Binding-site contacts:
Ligand atom O5 contacts residue TRP384 of chain 1.A at 3.7 Å.
Ligand atom C3 contacts residue TRP384 of chain 1.A at 4.2 Å (hydrophobic).
Ligand atom C2 contacts residue TRP384 of chain 1.A at 3.8 Å (hydrophobic).
Ligand atom O6 contacts residue ALA244 of chain 1.A at 3.6 Å.
Ligand atom O7 contacts residue ASN241 of chain 1.A at 3.3 Å (h-bond).
Ligand atom C1 contacts residue ALA244 of chain 1.A at 4.5 Å (hydrophobic).
Ligand atom C7 contacts residue ASN241 of chain 1.A at 3.3 Å.
Ligand atom C6 contacts residue LYS388 of chain 1.A at 4.2 Å.
Ligand atom C5 contacts residue ASN241 of chain 1.A at 3.7 Å.
Ligand atom C5 contacts residue TRP384 of chain 1.A at 4.1 Å (hydrophobic).
Ligand atom C3 contacts residue ASN241 of chain 1.A at 3.7 Å.
Ligand atom C1 contacts residue ASN241 of chain 1.A at 1.4 Å.
Ligand atom N2 contacts residue ASN241 of chain 1.A at 2.8 Å (h-bond).
Ligand atom C2 contacts residue ASN241 of chain 1.A at 2.3 Å.
Ligand atom C4 contacts residue TRP384 of chain 1.A at 4.0 Å (hydrophobic).
Ligand atom C6 contacts residue ALA244 of chain 1.A at 4.3 Å (hydrophobic).
Ligand atom C4 contacts residue ASN241 of chain 1.A at 4.2 Å.
Ligand atom O7 contacts residue TRP384 of chain 1.A at 3.6 Å.
Ligand atom O3 contacts residue TRP384 of chain 1.A at 4.1 Å.
Ligand atom O6 contacts residue LYS388 of chain 1.A at 3.5 Å.
Ligand atom C6 contacts residue TRP384 of chain 1.A at 4.0 Å (hydrophobic).
Ligand atom C1 contacts residue TRP384 of chain 1.A at 4.2 Å (hydrophobic).
Ligand atom O5 contacts residue ASN241 of chain 1.A at 2.4 Å (h-bond).
Ligand atom O5 contacts residue ALA244 of chain 1.A at 3.8 Å.

The protein below binds the small molecule below.
Small molecule (SMILES): CC(=O)N[C@H]1[C@H](O[C@H]2[C@H](O)[C@@H](NC(C)=O)CO[C@@H]2CO)O[C@H](CO)[C@@H](O)[C@@H]1O

Sequence of chain 1.A:
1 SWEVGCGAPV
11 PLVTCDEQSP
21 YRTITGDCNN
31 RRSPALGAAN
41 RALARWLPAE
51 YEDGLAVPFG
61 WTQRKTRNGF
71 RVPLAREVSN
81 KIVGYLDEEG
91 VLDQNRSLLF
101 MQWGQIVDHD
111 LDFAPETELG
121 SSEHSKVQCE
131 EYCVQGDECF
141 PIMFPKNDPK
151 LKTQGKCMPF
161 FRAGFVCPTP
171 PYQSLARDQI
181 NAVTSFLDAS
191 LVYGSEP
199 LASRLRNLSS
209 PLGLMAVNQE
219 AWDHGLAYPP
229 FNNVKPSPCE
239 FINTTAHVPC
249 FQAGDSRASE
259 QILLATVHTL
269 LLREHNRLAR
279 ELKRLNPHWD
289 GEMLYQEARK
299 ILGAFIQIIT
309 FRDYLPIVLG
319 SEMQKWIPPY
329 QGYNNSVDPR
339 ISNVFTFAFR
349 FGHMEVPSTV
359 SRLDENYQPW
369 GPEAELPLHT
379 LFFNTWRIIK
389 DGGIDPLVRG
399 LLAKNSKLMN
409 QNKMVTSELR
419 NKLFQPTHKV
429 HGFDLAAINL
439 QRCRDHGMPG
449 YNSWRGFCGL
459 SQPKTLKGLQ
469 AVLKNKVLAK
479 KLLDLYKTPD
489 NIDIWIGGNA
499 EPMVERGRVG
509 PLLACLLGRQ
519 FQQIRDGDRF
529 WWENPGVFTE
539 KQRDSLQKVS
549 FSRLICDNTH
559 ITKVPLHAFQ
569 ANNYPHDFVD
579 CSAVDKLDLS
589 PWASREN